Sequence of chain 1.C:
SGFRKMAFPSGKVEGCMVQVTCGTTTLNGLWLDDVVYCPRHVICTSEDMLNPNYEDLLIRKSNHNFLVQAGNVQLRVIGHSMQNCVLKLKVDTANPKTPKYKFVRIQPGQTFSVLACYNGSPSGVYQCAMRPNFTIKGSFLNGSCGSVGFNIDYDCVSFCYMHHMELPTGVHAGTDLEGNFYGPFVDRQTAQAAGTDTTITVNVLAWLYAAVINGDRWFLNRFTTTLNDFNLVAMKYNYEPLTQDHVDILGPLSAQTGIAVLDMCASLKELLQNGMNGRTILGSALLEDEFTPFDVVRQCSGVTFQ

Binding-site contacts:
Ligand atom CL01 contacts residue MET165 of chain 1.C at 3.8 Å.
Ligand atom C10 contacts residue GLU166 of chain 1.C at 3.6 Å.
Ligand atom C09 contacts residue MET49 of chain 1.C at 3.6 Å (hydrophobic).
Ligand atom S01 contacts residue GLN189 of chain 1.C at 3.7 Å.
Ligand atom CL01 contacts residue ASP187 of chain 1.C at 3.2 Å.
Ligand atom C12 contacts residue MET49 of chain 1.C at 3.8 Å (hydrophobic).
Ligand atom C01 contacts residue ASN142 of chain 1.C at 3.8 Å.
Ligand atom O01 contacts residue MET165 of chain 1.C at 3.5 Å.
Ligand atom C13 contacts residue ASN142 of chain 1.C at 3.8 Å.
Ligand atom C09 contacts residue HIS164 of chain 1.C at 3.7 Å.
Ligand atom C11 contacts residue HIS163 of chain 1.C at 3.5 Å.
Ligand atom C4 contacts residue CYS44 of chain 1.C at 3.6 Å (hydrophobic).
Ligand atom C12 contacts residue ASP187 of chain 1.C at 3.9 Å.
Ligand atom C4 contacts residue THR45 of chain 1.C at 3.8 Å.
Ligand atom O01 contacts residue GLU166 of chain 1.C at 3.0 Å (salt-bridge).
Ligand atom C08 contacts residue HIS41 of chain 1.C at 3.5 Å.
Ligand atom C12 contacts residue VAL186 of chain 1.C at 3.7 Å (hydrophobic).
Ligand atom C03 contacts residue GLU166 of chain 1.C at 3.6 Å.
Ligand atom S01 contacts residue ARG188 of chain 1.C at 3.5 Å (salt-bridge).
Ligand atom C18 contacts residue MET49 of chain 1.C at 3.5 Å (hydrophobic).
Ligand atom CL01 contacts residue HIS41 of chain 1.C at 3.6 Å.
Ligand atom N01 contacts residue HIS163 of chain 1.C at 2.9 Å (h-bond).
Ligand atom C02 contacts residue ASN142 of chain 1.C at 3.8 Å.
Ligand atom C09 contacts residue MET165 of chain 1.C at 3.3 Å (hydrophobic).
Ligand atom C2 contacts residue HIS41 of chain 1.C at 3.3 Å.
Ligand atom C18 contacts residue MET165 of chain 1.C at 3.4 Å (hydrophobic).
Ligand atom C04 contacts residue ASN142 of chain 1.C at 3.5 Å.
Ligand atom C11 contacts residue CYS145 of chain 1.C at 3.8 Å (hydrophobic).
Ligand atom C11 contacts residue GLU166 of chain 1.C at 3.9 Å.
Ligand atom C2 contacts residue THR25 of chain 1.C at 3.7 Å.
Ligand atom C10 contacts residue PHE140 of chain 1.C at 3.6 Å (hydrophobic).
Ligand atom C03 contacts residue ASN142 of chain 1.C at 3.5 Å.
Ligand atom N01 contacts residue SER144 of chain 1.C at 3.6 Å.
Ligand atom C4 contacts residue MET49 of chain 1.C at 3.7 Å (hydrophobic).
Ligand atom C4 contacts residue SER46 of chain 1.C at 3.7 Å.
Ligand atom C23 contacts residue GLN189 of chain 1.C at 3.5 Å.
Ligand atom C2 contacts residue CYS44 of chain 1.C at 3.4 Å (hydrophobic).
Ligand atom CL01 contacts residue HIS164 of chain 1.C at 3.9 Å.
Ligand atom C12 contacts residue ARG188 of chain 1.C at 3.3 Å.
Ligand atom C12 contacts residue MET165 of chain 1.C at 3.7 Å (hydrophobic).

Sequence of chain 1.A:
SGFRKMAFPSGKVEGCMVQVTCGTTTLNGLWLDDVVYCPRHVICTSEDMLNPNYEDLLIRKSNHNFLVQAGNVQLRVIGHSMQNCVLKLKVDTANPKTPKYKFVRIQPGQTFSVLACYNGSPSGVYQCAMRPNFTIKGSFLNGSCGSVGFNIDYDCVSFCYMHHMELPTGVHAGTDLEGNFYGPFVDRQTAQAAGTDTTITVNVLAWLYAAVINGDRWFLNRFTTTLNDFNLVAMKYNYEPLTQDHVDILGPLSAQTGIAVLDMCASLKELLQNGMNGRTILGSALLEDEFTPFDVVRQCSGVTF

A small-molecule ligand and the protein it binds are described below.
Small molecule (SMILES): CC(C)(C)c1ccc(N(Cc2cc(Cl)cs2)C(=O)Cc2cncc3ccccc23)cc1